Binding-site contacts:
Ligand atom O7 contacts residue ASN19 of chain 48.BA at 4.2 Å.
Ligand atom C7 contacts residue ASN19 of chain 48.BA at 3.8 Å.
Ligand atom O5 contacts residue ASN19 of chain 48.BA at 2.5 Å (h-bond).
Ligand atom C1 contacts residue ASN19 of chain 48.BA at 1.6 Å.
Ligand atom N2 contacts residue ASN19 of chain 48.BA at 3.2 Å (h-bond).
Ligand atom C2 contacts residue ASN19 of chain 48.BA at 2.9 Å.
Ligand atom C8 contacts residue TYR17 of chain 48.BA at 4.4 Å (hydrophobic).
Ligand atom C4 contacts residue ASN19 of chain 48.BA at 4.4 Å.
Ligand atom C3 contacts residue ASN19 of chain 48.BA at 4.0 Å.
Ligand atom C5 contacts residue ASN19 of chain 48.BA at 3.5 Å.

Sequence of chain 48.BA:
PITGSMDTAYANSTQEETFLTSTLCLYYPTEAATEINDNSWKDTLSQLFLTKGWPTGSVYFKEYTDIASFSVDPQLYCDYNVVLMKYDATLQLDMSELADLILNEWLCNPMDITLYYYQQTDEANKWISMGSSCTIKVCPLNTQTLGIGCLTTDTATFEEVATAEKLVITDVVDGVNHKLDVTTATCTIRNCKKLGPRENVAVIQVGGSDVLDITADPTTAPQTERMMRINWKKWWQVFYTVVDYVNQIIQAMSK

This small molecule binds to this protein.
Small molecule (SMILES): CC(=O)N[C@H]1[C@H](O[C@H]2[C@H](O)[C@@H](NC(C)=O)CO[C@@H]2CO)O[C@H](CO)[C@@H](O)[C@@H]1O